Sequence of chain 1.B:
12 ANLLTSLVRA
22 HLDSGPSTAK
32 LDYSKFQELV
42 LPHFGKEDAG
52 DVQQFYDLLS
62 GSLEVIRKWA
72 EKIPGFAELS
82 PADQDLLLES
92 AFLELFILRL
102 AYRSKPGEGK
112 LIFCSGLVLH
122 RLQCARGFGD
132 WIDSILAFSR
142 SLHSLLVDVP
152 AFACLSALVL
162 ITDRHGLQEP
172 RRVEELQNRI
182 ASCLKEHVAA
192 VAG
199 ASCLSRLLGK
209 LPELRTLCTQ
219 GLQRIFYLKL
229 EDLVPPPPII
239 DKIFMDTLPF

This protein binds this small molecule.
Small molecule (SMILES): CCCCCCCCC(=O)c1c(O)cc(O)cc1CC(=O)OCCCCC

Binding-site contacts:
Ligand atom C2 contacts residue SER91 of chain 1.B at 3.8 Å.
Ligand atom C6 contacts residue LEU87 of chain 1.B at 3.8 Å (hydrophobic).
Ligand atom C22 contacts residue THR245 of chain 1.B at 3.6 Å.
Ligand atom C3 contacts residue SER91 of chain 1.B at 3.9 Å.
Ligand atom C25 contacts residue ILE241 of chain 1.B at 3.5 Å (hydrophobic).
Ligand atom O28 contacts residue ARG165 of chain 1.B at 3.9 Å.
Ligand atom O7 contacts residue LEU87 of chain 1.B at 3.2 Å.
Ligand atom O8 contacts residue ASP244 of chain 1.B at 3.3 Å.
Ligand atom C1 contacts residue SER91 of chain 1.B at 3.5 Å.
Ligand atom C20 contacts residue THR245 of chain 1.B at 4.0 Å.
Ligand atom O27 contacts residue THR245 of chain 1.B at 3.9 Å.
Ligand atom C25 contacts residue GLU90 of chain 1.B at 3.4 Å.
Ligand atom O7 contacts residue SER91 of chain 1.B at 3.7 Å.
Ligand atom C4 contacts residue THR245 of chain 1.B at 3.6 Å.
Ligand atom C14 contacts residue THR245 of chain 1.B at 3.9 Å.
Ligand atom C26 contacts residue PHE93 of chain 1.B at 3.2 Å (hydrophobic).
Ligand atom C24 contacts residue SER91 of chain 1.B at 4.0 Å.
Ligand atom C1 contacts residue LEU87 of chain 1.B at 3.8 Å (hydrophobic).
Ligand atom O8 contacts residue ILE241 of chain 1.B at 3.8 Å.
Ligand atom C26 contacts residue SER91 of chain 1.B at 3.0 Å.
Ligand atom C5 contacts residue SER91 of chain 1.B at 3.4 Å.
Ligand atom C25 contacts residue LEU94 of chain 1.B at 3.7 Å (hydrophobic).
Ligand atom C19 contacts residue THR245 of chain 1.B at 3.2 Å.
Ligand atom C23 contacts residue SER91 of chain 1.B at 3.9 Å.
Ligand atom C26 contacts residue ALA92 of chain 1.B at 3.5 Å (hydrophobic).
Ligand atom C26 contacts residue GLU90 of chain 1.B at 3.1 Å.
Ligand atom C2 contacts residue ASP244 of chain 1.B at 3.5 Å.
Ligand atom C3 contacts residue GLU90 of chain 1.B at 3.9 Å.
Ligand atom O18 contacts residue SER91 of chain 1.B at 3.8 Å.
Ligand atom O8 contacts residue GLU90 of chain 1.B at 3.5 Å.
Ligand atom C3 contacts residue THR245 of chain 1.B at 3.3 Å.
Ligand atom C13 contacts residue THR245 of chain 1.B at 2.8 Å.
Ligand atom C4 contacts residue SER91 of chain 1.B at 3.8 Å.
Ligand atom C24 contacts residue THR245 of chain 1.B at 3.4 Å.
Ligand atom O28 contacts residue SER91 of chain 1.B at 2.2 Å (h-bond).
Ligand atom C1 contacts residue ASP244 of chain 1.B at 3.7 Å.
Ligand atom C12 contacts residue THR245 of chain 1.B at 3.8 Å.
Ligand atom C6 contacts residue SER91 of chain 1.B at 3.3 Å.
Ligand atom C20 contacts residue SER91 of chain 1.B at 3.4 Å.
Ligand atom C26 contacts residue LEU94 of chain 1.B at 3.0 Å (hydrophobic).